Sequence of chain 1.B:
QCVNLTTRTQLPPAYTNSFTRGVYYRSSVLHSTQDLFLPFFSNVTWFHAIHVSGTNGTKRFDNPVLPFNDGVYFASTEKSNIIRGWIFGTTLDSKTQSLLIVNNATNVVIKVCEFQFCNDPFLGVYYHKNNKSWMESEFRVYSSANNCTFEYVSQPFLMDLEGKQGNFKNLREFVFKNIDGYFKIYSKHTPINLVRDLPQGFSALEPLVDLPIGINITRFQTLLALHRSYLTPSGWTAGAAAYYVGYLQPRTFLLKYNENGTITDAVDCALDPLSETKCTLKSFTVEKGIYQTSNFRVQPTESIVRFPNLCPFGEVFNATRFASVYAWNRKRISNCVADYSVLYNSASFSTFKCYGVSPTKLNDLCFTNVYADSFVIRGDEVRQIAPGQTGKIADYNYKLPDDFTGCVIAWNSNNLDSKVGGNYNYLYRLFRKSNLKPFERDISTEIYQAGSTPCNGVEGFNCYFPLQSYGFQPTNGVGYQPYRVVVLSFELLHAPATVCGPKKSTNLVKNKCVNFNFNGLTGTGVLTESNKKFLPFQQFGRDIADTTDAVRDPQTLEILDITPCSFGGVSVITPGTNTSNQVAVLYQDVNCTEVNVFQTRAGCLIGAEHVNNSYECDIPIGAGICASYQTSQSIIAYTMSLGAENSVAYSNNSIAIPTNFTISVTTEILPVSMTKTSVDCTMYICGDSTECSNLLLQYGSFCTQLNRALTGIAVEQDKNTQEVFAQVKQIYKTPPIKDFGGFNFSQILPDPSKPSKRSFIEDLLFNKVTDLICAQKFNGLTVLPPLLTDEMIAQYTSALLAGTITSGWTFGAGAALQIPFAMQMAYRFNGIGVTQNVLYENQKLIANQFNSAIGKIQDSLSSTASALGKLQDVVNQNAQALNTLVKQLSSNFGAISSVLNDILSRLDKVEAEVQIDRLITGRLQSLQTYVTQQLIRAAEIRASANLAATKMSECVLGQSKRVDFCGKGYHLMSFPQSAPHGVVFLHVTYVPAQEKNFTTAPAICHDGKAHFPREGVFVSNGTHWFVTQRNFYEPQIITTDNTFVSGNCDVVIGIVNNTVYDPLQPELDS

A protein and the small-molecule ligand that binds it are described below.
Small molecule (SMILES): CC(=O)N[C@@H]1[C@@H](O)[C@H](O)[C@@H](CO)O[C@H]1O

Binding-site contacts:
Ligand atom C2 contacts residue ASN657 of chain 1.B at 2.5 Å.
Ligand atom C5 contacts residue ASN657 of chain 1.B at 3.7 Å.
Ligand atom O5 contacts residue ASN657 of chain 1.B at 2.4 Å (h-bond).
Ligand atom C1 contacts residue ASN657 of chain 1.B at 1.4 Å.
Ligand atom N2 contacts residue ASN657 of chain 1.B at 2.9 Å (h-bond).
Ligand atom C8 contacts residue GLU654 of chain 1.B at 4.3 Å.
Ligand atom C3 contacts residue ASN657 of chain 1.B at 3.8 Å.
Ligand atom C7 contacts residue ASN657 of chain 1.B at 3.2 Å.
Ligand atom C4 contacts residue ASN657 of chain 1.B at 4.2 Å.
Ligand atom O7 contacts residue ASN657 of chain 1.B at 2.9 Å (h-bond).